Binding-site contacts:
Ligand atom N7 contacts residue PHE160 of chain 1.A at 3.6 Å.
Ligand atom O6 contacts residue ILE289 of chain 1.A at 4.0 Å.
Ligand atom O6 contacts residue TYR9 of chain 2.A at 4.1 Å.
Ligand atom O6 contacts residue ILE55 of chain 2.A at 3.7 Å.
Ligand atom N1 contacts residue GLN229 of chain 1.A at 2.9 Å (h-bond).
Ligand atom C2 contacts residue ARG177 of chain 1.A at 3.4 Å.
Ligand atom N3 contacts residue ASN255 of chain 1.A at 3.5 Å (h-bond).
Ligand atom C5 contacts residue THR58 of chain 2.A at 4.0 Å.
Ligand atom C6 contacts residue PHE160 of chain 1.A at 3.5 Å (hydrophobic).
Ligand atom N7 contacts residue THR58 of chain 2.A at 3.0 Å (h-bond).
Ligand atom O6 contacts residue THR58 of chain 2.A at 3.9 Å.
Ligand atom C4 contacts residue ASN255 of chain 1.A at 3.9 Å.
Ligand atom N9 contacts residue THR58 of chain 2.A at 4.0 Å.
Ligand atom O2 contacts residue ARG177 of chain 1.A at 2.6 Å (salt-bridge).
Ligand atom O6 contacts residue GLN229 of chain 1.A at 2.8 Å (h-bond).
Ligand atom O2 contacts residue GLN229 of chain 1.A at 3.9 Å.
Ligand atom N9 contacts residue PHE160 of chain 1.A at 3.5 Å.
Ligand atom C4 contacts residue PHE160 of chain 1.A at 3.4 Å (hydrophobic).
Ligand atom C2 contacts residue GLN229 of chain 1.A at 3.9 Å.
Ligand atom N9 contacts residue LEU171 of chain 1.A at 4.1 Å.
Ligand atom O2 contacts residue PHE160 of chain 1.A at 3.9 Å.
Ligand atom N8 contacts residue THR58 of chain 2.A at 3.2 Å (h-bond).
Ligand atom N9 contacts residue ARG177 of chain 1.A at 3.9 Å.
Ligand atom C5 contacts residue PHE160 of chain 1.A at 3.3 Å (hydrophobic).
Ligand atom C6 contacts residue GLN229 of chain 1.A at 3.7 Å.
Ligand atom N3 contacts residue PHE160 of chain 1.A at 3.7 Å.
Ligand atom N8 contacts residue PHE160 of chain 1.A at 3.6 Å.
Ligand atom O2 contacts residue SER227 of chain 1.A at 3.5 Å.
Ligand atom C4 contacts residue ARG177 of chain 1.A at 3.6 Å.
Ligand atom N1 contacts residue PHE160 of chain 1.A at 3.5 Å.
Ligand atom O2 contacts residue VAL228 of chain 1.A at 2.9 Å (h-bond).
Ligand atom C2 contacts residue PHE160 of chain 1.A at 3.6 Å (hydrophobic).
Ligand atom O6 contacts residue PHE160 of chain 1.A at 4.0 Å.
Ligand atom N8 contacts residue ALA57 of chain 2.A at 3.9 Å.
Ligand atom N3 contacts residue ARG177 of chain 1.A at 2.8 Å (salt-bridge).
Ligand atom N8 contacts residue ASP59 of chain 2.A at 4.0 Å.
Ligand atom N8 contacts residue LEU171 of chain 1.A at 3.9 Å.
Ligand atom C2 contacts residue VAL228 of chain 1.A at 3.9 Å (hydrophobic).
Ligand atom C2 contacts residue ASN255 of chain 1.A at 4.0 Å.
Ligand atom N7 contacts residue ALA57 of chain 2.A at 3.7 Å.

This protein binds this small molecule.
Small molecule (SMILES): O=c1[nH]c(=O)c2nn[nH]c2[nH]1

Sequence of chain 1.A:
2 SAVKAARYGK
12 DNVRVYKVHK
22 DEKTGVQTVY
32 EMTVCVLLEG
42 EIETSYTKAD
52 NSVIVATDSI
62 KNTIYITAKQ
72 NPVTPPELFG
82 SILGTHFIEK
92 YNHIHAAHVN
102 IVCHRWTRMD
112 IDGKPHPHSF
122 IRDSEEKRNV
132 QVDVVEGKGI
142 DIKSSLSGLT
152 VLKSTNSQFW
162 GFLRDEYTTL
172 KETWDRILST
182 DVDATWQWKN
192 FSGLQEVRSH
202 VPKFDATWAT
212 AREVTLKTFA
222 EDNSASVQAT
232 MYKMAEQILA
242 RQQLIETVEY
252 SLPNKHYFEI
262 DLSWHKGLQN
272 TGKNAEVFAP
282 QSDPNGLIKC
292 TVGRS

Sequence of chain 2.A:
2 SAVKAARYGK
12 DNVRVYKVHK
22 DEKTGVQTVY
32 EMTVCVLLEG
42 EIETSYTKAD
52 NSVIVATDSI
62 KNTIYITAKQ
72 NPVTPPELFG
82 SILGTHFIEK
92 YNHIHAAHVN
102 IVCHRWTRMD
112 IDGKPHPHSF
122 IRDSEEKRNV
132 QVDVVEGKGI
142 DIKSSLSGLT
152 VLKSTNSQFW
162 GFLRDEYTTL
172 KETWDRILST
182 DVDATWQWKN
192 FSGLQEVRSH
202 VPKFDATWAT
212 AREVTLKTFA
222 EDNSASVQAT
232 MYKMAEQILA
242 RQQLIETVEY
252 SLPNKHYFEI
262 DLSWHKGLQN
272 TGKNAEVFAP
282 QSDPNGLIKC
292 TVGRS